This small molecule binds to this protein.
Small molecule (SMILES): NC(=O)N[C@H](N)C(=O)O

Sequence of chain 1.P:
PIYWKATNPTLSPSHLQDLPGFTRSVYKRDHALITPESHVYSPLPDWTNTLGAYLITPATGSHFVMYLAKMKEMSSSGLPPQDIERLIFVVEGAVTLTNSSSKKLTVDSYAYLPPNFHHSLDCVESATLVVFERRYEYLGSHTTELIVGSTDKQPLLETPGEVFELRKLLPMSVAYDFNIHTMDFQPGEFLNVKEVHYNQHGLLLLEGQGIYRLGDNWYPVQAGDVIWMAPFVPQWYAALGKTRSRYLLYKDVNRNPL

Binding-site contacts:
Ligand atom OE contacts residue TYR220 of chain 1.P at 3.5 Å (h-bond).
Ligand atom OXT contacts residue HIS209 of chain 1.P at 2.8 Å.
Ligand atom CG contacts residue TYR220 of chain 1.P at 3.6 Å (hydrophobic).
Ligand atom CG contacts residue GLN243 of chain 1.P at 3.3 Å.
Ligand atom NB contacts residue GLN243 of chain 1.P at 3.2 Å (h-bond).
Ligand atom NE contacts residue MN1 of chain 1.UA at 3.5 Å.
Ligand atom CG contacts residue TYR255 of chain 1.P at 3.7 Å (hydrophobic).
Ligand atom C contacts residue MN1 of chain 1.UA at 3.1 Å.
Ligand atom OXT contacts residue HIS205 of chain 1.P at 3.5 Å (h-bond).
Ligand atom NE contacts residue TYR220 of chain 1.P at 2.8 Å (h-bond).
Ligand atom N contacts residue MN1 of chain 1.UA at 3.8 Å.
Ligand atom NB contacts residue HIS209 of chain 1.P at 3.2 Å (h-bond).
Ligand atom NB contacts residue MN1 of chain 1.UA at 2.4 Å.
Ligand atom CG contacts residue MN1 of chain 1.UA at 3.3 Å.
Ligand atom CA contacts residue MET191 of chain 1.P at 4.0 Å (hydrophobic).
Ligand atom OE contacts residue MET191 of chain 1.P at 3.7 Å.
Ligand atom NB contacts residue GLU203 of chain 1.P at 2.7 Å (salt-bridge).
Ligand atom OXT contacts residue MN1 of chain 1.UA at 2.4 Å.
Ligand atom CG contacts residue HIS209 of chain 1.P at 4.0 Å.
Ligand atom NE contacts residue GLN243 of chain 1.P at 2.7 Å (h-bond).
Ligand atom N contacts residue GLU203 of chain 1.P at 2.6 Å (salt-bridge).
Ligand atom CG contacts residue LEU257 of chain 1.P at 3.7 Å (hydrophobic).
Ligand atom OE contacts residue GLU203 of chain 1.P at 3.8 Å.
Ligand atom CA contacts residue HIS209 of chain 1.P at 4.0 Å.
Ligand atom OXT contacts residue GLU203 of chain 1.P at 3.4 Å (salt-bridge).
Ligand atom CA contacts residue GLU203 of chain 1.P at 3.1 Å.
Ligand atom N contacts residue MET191 of chain 1.P at 3.9 Å.
Ligand atom C contacts residue HIS209 of chain 1.P at 3.8 Å.
Ligand atom CA contacts residue LEU257 of chain 1.P at 3.7 Å (hydrophobic).
Ligand atom NB contacts residue LEU257 of chain 1.P at 3.4 Å.
Ligand atom O contacts residue LYS259 of chain 1.P at 3.4 Å (salt-bridge).
Ligand atom C contacts residue GLU203 of chain 1.P at 3.4 Å.
Ligand atom NE contacts residue GLU203 of chain 1.P at 3.7 Å.
Ligand atom OE contacts residue TYR255 of chain 1.P at 2.7 Å (h-bond).
Ligand atom CA contacts residue MN1 of chain 1.UA at 3.2 Å.
Ligand atom OXT contacts residue LYS259 of chain 1.P at 3.6 Å.
Ligand atom CG contacts residue GLU203 of chain 1.P at 3.2 Å.
Ligand atom NE contacts residue HIS209 of chain 1.P at 3.8 Å.
Ligand atom NE contacts residue MET237 of chain 1.P at 3.9 Å.
Ligand atom OE contacts residue LEU199 of chain 1.P at 3.5 Å.